Sequence of chain 1.A:
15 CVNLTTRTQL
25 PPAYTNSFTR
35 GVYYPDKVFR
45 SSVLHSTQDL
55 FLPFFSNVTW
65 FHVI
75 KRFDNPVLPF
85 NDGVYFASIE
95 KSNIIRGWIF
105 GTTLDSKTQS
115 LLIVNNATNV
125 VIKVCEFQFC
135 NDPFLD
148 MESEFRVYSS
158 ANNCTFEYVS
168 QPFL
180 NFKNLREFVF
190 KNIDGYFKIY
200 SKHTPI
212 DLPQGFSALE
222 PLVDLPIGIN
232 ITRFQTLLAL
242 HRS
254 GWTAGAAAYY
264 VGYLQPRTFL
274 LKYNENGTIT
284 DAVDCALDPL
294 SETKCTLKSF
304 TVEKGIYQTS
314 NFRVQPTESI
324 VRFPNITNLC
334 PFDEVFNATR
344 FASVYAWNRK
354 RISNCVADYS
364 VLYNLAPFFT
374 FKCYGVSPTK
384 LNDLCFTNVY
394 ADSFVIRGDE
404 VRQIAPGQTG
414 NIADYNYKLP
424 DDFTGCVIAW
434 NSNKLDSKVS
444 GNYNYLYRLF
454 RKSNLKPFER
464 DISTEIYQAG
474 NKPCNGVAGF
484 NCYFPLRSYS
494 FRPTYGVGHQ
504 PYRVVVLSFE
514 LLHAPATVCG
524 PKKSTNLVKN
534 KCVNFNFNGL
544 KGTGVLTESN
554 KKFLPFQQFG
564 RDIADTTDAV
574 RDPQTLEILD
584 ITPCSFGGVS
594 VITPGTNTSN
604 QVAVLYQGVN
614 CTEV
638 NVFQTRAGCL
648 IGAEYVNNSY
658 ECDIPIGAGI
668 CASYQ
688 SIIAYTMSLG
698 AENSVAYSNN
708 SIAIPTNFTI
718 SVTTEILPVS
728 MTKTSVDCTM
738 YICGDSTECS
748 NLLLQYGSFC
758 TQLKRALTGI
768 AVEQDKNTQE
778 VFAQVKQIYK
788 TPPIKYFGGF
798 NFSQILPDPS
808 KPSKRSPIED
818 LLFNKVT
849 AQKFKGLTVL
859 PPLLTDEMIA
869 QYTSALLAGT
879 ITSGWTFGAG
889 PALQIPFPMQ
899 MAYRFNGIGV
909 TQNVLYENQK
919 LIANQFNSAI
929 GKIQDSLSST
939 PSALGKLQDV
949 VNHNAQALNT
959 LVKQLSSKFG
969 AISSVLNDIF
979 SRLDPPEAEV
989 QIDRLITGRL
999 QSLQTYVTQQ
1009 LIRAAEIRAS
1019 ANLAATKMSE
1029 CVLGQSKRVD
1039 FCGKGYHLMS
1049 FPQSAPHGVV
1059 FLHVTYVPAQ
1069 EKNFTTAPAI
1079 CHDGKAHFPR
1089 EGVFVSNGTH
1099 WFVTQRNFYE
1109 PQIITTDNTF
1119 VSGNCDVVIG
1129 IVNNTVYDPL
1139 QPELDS

A protein and the small-molecule ligand that binds it are described below.
Small molecule (SMILES): CC(=O)N[C@@H]1[C@@H](O)[C@H](O)[C@@H](CO)O[C@H]1O

Binding-site contacts:
Ligand atom C1 contacts residue ASN654 of chain 1.A at 1.4 Å.
Ligand atom C4 contacts residue ASN654 of chain 1.A at 4.2 Å.
Ligand atom N2 contacts residue ASN654 of chain 1.A at 2.9 Å (h-bond).
Ligand atom O7 contacts residue ASN654 of chain 1.A at 4.4 Å.
Ligand atom C8 contacts residue TYR652 of chain 1.A at 3.8 Å (hydrophobic).
Ligand atom C5 contacts residue ASN654 of chain 1.A at 3.7 Å.
Ligand atom C3 contacts residue ASN654 of chain 1.A at 3.8 Å.
Ligand atom C2 contacts residue ASN654 of chain 1.A at 2.5 Å.
Ligand atom O5 contacts residue ASN654 of chain 1.A at 2.4 Å (h-bond).
Ligand atom C7 contacts residue ASN654 of chain 1.A at 3.9 Å.